Sequence of chain 3.B:
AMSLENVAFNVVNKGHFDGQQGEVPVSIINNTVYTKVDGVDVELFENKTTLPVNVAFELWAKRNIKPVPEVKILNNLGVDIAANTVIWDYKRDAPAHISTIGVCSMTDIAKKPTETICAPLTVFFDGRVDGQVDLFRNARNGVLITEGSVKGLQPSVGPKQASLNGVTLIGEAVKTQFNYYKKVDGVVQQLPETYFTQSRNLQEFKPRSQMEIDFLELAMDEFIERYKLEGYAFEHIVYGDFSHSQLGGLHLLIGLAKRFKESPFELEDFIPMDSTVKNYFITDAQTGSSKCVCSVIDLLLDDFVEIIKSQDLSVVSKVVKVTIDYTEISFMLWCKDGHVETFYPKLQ

This small molecule binds to this protein.
Small molecule (SMILES): Cn1nc(C(N)=O)c2ccccc21

Binding-site contacts:
Ligand atom O contacts residue PHE137 of chain 3.B at 3.5 Å.
Ligand atom C5 contacts residue LYS184 of chain 3.B at 3.1 Å.
Ligand atom C2 contacts residue PHE137 of chain 3.B at 4.4 Å (hydrophobic).
Ligand atom C contacts residue GLY153 of chain 3.B at 3.8 Å.
Ligand atom C8 contacts residue VAL189 of chain 3.B at 4.4 Å (hydrophobic).
Ligand atom C2 contacts residue VAL134 of chain 3.B at 4.2 Å (hydrophobic).
Ligand atom C3 contacts residue ARG138 of chain 3.B at 3.9 Å.
Ligand atom C6 contacts residue VAL189 of chain 3.B at 3.6 Å (hydrophobic).
Ligand atom O contacts residue LEU154 of chain 3.B at 4.1 Å.
Ligand atom C5 contacts residue VAL189 of chain 3.B at 3.8 Å (hydrophobic).
Ligand atom C3 contacts residue LEU154 of chain 3.B at 4.1 Å (hydrophobic).
Ligand atom C2 contacts residue VAL151 of chain 3.B at 4.3 Å (hydrophobic).
Ligand atom C contacts residue LYS152 of chain 3.B at 4.2 Å.
Ligand atom N contacts residue ARG138 of chain 3.B at 3.8 Å.
Ligand atom C8 contacts residue ARG138 of chain 3.B at 4.1 Å.
Ligand atom C1 contacts residue LEU154 of chain 3.B at 3.6 Å (hydrophobic).
Ligand atom C7 contacts residue VAL189 of chain 3.B at 3.9 Å (hydrophobic).
Ligand atom N1 contacts residue LEU154 of chain 3.B at 3.5 Å.
Ligand atom N2 contacts residue VAL134 of chain 3.B at 3.5 Å.
Ligand atom C7 contacts residue LEU154 of chain 3.B at 4.4 Å (hydrophobic).
Ligand atom C6 contacts residue LYS184 of chain 3.B at 4.2 Å.
Ligand atom C contacts residue LEU154 of chain 3.B at 4.0 Å (hydrophobic).
Ligand atom C4 contacts residue ARG138 of chain 3.B at 3.5 Å.
Ligand atom O contacts residue VAL134 of chain 3.B at 3.3 Å (h-bond).
Ligand atom O contacts residue ARG138 of chain 3.B at 3.2 Å.
Ligand atom C5 contacts residue ARG138 of chain 3.B at 3.9 Å.
Ligand atom C8 contacts residue LEU154 of chain 3.B at 3.8 Å (hydrophobic).
Ligand atom N1 contacts residue ARG138 of chain 3.B at 3.5 Å (salt-bridge).
Ligand atom N1 contacts residue LYS152 of chain 3.B at 4.0 Å.
Ligand atom C4 contacts residue VAL189 of chain 3.B at 4.2 Å (hydrophobic).
Ligand atom C1 contacts residue ARG138 of chain 3.B at 3.8 Å.
Ligand atom N contacts residue LEU154 of chain 3.B at 3.6 Å.
Ligand atom N2 contacts residue ARG138 of chain 3.B at 3.4 Å (salt-bridge).
Ligand atom C2 contacts residue LEU154 of chain 3.B at 3.7 Å (hydrophobic).
Ligand atom C4 contacts residue LYS184 of chain 3.B at 3.7 Å.
Ligand atom C contacts residue ARG138 of chain 3.B at 4.3 Å.
Ligand atom N2 contacts residue VAL151 of chain 3.B at 3.3 Å.
Ligand atom C2 contacts residue ARG138 of chain 3.B at 3.8 Å.
Ligand atom N2 contacts residue LEU154 of chain 3.B at 4.1 Å.